Binding-site contacts:
Ligand atom CAD contacts residue THR196 of chain 1.A at 3.9 Å.
Ligand atom CAP contacts residue PRO197 of chain 1.A at 2.8 Å (hydrophobic).
Ligand atom CAN contacts residue VAL118 of chain 1.A at 4.1 Å (hydrophobic).
Ligand atom CAS contacts residue PHE127 of chain 1.A at 3.7 Å (hydrophobic).
Ligand atom CAB contacts residue PHE127 of chain 1.A at 4.1 Å (hydrophobic).
Ligand atom CAD contacts residue A9J1 of chain 1.C at 4.1 Å.
Ligand atom NAJ contacts residue VAL131 of chain 1.A at 4.1 Å.
Ligand atom NAJ contacts residue PHE127 of chain 1.A at 3.8 Å.
Ligand atom CAR contacts residue PHE127 of chain 1.A at 3.7 Å (hydrophobic).
Ligand atom CAA contacts residue PHE127 of chain 1.A at 3.8 Å (hydrophobic).
Ligand atom CAO contacts residue LEU194 of chain 1.A at 3.5 Å (hydrophobic).
Ligand atom CAC contacts residue GLN89 of chain 1.A at 3.5 Å.
Ligand atom CAO contacts residue PRO198 of chain 1.A at 4.0 Å (hydrophobic).
Ligand atom CAK contacts residue VAL131 of chain 1.A at 4.0 Å (hydrophobic).
Ligand atom CAS contacts residue GLN89 of chain 1.A at 3.9 Å.
Ligand atom CAP contacts residue THR196 of chain 1.A at 2.8 Å.
Ligand atom CAK contacts residue GLY128 of chain 1.A at 4.2 Å.
Ligand atom CAH contacts residue PHE127 of chain 1.A at 3.5 Å (hydrophobic).
Ligand atom CAN contacts residue HIS91 of chain 1.A at 3.5 Å.
Ligand atom CAN contacts residue A9J1 of chain 1.C at 3.1 Å.
Ligand atom CAC contacts residue A9J1 of chain 1.C at 4.2 Å.
Ligand atom CAQ contacts residue PRO197 of chain 1.A at 3.0 Å (hydrophobic).
Ligand atom CAN contacts residue GLN89 of chain 1.A at 3.1 Å.
Ligand atom CAQ contacts residue LEU194 of chain 1.A at 3.3 Å (hydrophobic).
Ligand atom CAQ contacts residue PRO198 of chain 1.A at 2.6 Å (hydrophobic).
Ligand atom CAI contacts residue VAL131 of chain 1.A at 4.3 Å (hydrophobic).
Ligand atom NAF contacts residue PHE127 of chain 1.A at 4.1 Å.
Ligand atom CAB contacts residue GLN89 of chain 1.A at 3.2 Å.
Ligand atom CAG contacts residue PHE127 of chain 1.A at 4.3 Å (hydrophobic).
Ligand atom CAT contacts residue PHE127 of chain 1.A at 3.5 Å (hydrophobic).
Ligand atom CAO contacts residue PRO197 of chain 1.A at 3.5 Å (hydrophobic).
Ligand atom CAI contacts residue PHE127 of chain 1.A at 4.0 Å (hydrophobic).
Ligand atom CAS contacts residue ILE88 of chain 1.A at 4.1 Å (hydrophobic).
Ligand atom CAM contacts residue VAL131 of chain 1.A at 4.2 Å (hydrophobic).
Ligand atom CAO contacts residue THR196 of chain 1.A at 3.6 Å.
Ligand atom CAE contacts residue LEU194 of chain 1.A at 4.3 Å (hydrophobic).
Ligand atom NAL contacts residue VAL131 of chain 1.A at 4.1 Å.
Ligand atom CAP contacts residue PRO198 of chain 1.A at 4.2 Å (hydrophobic).
Ligand atom CAQ contacts residue THR196 of chain 1.A at 4.1 Å.
Ligand atom CAM contacts residue PRO198 of chain 1.A at 4.0 Å (hydrophobic).

This protein binds this small molecule.
Small molecule (SMILES): Cc1cc(C(C)C)[n+](CCc2cnc[nH]2)c(C(C)C)c1

Sequence of chain 1.A:
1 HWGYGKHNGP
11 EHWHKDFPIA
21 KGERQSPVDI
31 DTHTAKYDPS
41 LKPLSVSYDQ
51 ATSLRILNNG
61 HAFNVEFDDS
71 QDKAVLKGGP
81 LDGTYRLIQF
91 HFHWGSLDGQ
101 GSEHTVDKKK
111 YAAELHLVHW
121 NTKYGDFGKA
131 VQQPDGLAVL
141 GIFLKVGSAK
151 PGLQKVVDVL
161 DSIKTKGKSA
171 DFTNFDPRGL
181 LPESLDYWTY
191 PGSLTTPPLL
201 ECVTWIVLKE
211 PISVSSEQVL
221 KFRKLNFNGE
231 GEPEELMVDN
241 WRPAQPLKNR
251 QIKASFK